Binding-site contacts:
Ligand atom N2 contacts residue TYR90 of chain 54.A at 4.4 Å.
Ligand atom O6 contacts residue ASN118 of chain 54.A at 4.2 Å.
Ligand atom O5 contacts residue PHE119 of chain 54.A at 3.9 Å.
Ligand atom C6 contacts residue THR120 of chain 54.A at 3.8 Å.
Ligand atom C1 contacts residue THR89 of chain 54.A at 4.2 Å.
Ligand atom C1 contacts residue ASN118 of chain 54.A at 1.4 Å.
Ligand atom O5 contacts residue THR89 of chain 54.A at 4.5 Å.
Ligand atom C5 contacts residue ASN118 of chain 54.A at 3.6 Å.
Ligand atom C4 contacts residue ASN118 of chain 54.A at 4.2 Å.
Ligand atom C1 contacts residue SER66 of chain 54.A at 4.5 Å.
Ligand atom O5 contacts residue THR120 of chain 54.A at 3.4 Å (h-bond).
Ligand atom C2 contacts residue ASN118 of chain 54.A at 2.5 Å.
Ligand atom O5 contacts residue ASN118 of chain 54.A at 2.4 Å (h-bond).
Ligand atom O6 contacts residue PHE119 of chain 54.A at 2.8 Å (h-bond).
Ligand atom C8 contacts residue SER66 of chain 54.A at 3.6 Å.
Ligand atom C8 contacts residue ASP67 of chain 54.A at 3.7 Å.
Ligand atom C6 contacts residue PHE119 of chain 54.A at 4.0 Å (hydrophobic).
Ligand atom O6 contacts residue THR120 of chain 54.A at 3.6 Å (h-bond).
Ligand atom N2 contacts residue ASN118 of chain 54.A at 2.9 Å (h-bond).
Ligand atom C5 contacts residue THR120 of chain 54.A at 4.2 Å.
Ligand atom C3 contacts residue ASN118 of chain 54.A at 3.8 Å.
Ligand atom C8 contacts residue ASN118 of chain 54.A at 3.7 Å.
Ligand atom C7 contacts residue ASN118 of chain 54.A at 3.8 Å.
Ligand atom O6 contacts residue THR89 of chain 54.A at 3.9 Å.

This small molecule binds to this protein.
Small molecule (SMILES): CC(=O)N[C@@H]1[C@@H](O)[C@H](O)[C@@H](CO)O[C@H]1O

Sequence of chain 54.A:
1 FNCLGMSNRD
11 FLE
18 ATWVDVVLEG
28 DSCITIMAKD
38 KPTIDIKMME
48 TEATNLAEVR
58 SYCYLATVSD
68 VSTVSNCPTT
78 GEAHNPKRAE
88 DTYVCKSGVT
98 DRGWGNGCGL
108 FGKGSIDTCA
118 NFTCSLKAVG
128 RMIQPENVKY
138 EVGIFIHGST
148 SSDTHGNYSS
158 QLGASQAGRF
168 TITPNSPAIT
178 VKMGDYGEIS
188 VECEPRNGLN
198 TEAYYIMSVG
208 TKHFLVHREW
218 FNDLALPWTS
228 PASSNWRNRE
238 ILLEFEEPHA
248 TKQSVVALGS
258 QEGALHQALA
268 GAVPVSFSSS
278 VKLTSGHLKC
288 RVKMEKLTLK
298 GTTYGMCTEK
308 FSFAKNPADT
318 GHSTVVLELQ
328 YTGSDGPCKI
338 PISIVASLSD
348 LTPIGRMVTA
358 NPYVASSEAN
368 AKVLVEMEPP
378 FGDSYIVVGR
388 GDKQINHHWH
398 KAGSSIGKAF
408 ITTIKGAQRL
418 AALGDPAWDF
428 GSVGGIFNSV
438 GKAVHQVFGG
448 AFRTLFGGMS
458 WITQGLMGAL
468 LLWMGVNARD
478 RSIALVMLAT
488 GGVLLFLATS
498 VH